Sequence of chain 3.C:
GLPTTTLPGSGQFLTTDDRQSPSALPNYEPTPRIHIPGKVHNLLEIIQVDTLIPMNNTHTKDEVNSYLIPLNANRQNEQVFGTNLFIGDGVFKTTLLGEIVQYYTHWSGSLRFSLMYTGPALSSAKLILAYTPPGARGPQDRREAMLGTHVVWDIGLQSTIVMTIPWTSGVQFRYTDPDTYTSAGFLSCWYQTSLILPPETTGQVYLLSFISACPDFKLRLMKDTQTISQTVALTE

Sequence of chain 3.A:
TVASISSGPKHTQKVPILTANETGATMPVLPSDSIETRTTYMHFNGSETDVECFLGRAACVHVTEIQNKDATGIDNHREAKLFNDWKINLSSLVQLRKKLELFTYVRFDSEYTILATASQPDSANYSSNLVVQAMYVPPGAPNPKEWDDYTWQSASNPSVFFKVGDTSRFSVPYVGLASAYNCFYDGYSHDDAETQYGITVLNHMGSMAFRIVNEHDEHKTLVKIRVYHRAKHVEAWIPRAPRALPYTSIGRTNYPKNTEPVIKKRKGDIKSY

The small molecule below binds the protein below.
Small molecule (SMILES): Cc1cc(CCCOc2c(Cl)cc(C3=NCCO3)cc2Cl)on1

Binding-site contacts:
Ligand atom CL2 contacts residue ILE104 of chain 3.A at 3.5 Å.
Ligand atom CL2 contacts residue MET224 of chain 3.A at 3.4 Å.
Ligand atom C5A contacts residue ALA150 of chain 3.A at 3.5 Å (hydrophobic).
Ligand atom N3A contacts residue PRO174 of chain 3.A at 3.3 Å (h-bond).
Ligand atom CL1 contacts residue LEU25 of chain 3.C at 3.7 Å.
Ligand atom CL2 contacts residue TYR128 of chain 3.A at 3.2 Å.
Ligand atom O1A contacts residue PHE186 of chain 3.A at 3.4 Å.
Ligand atom C5 contacts residue TYR128 of chain 3.A at 3.8 Å (hydrophobic).
Ligand atom C4A contacts residue SER175 of chain 3.A at 3.8 Å.
Ligand atom CL1 contacts residue VAL188 of chain 3.A at 3.7 Å.
Ligand atom O1 contacts residue ILE104 of chain 3.A at 3.4 Å.
Ligand atom C3B contacts residue PHE186 of chain 3.A at 3.9 Å (hydrophobic).
Ligand atom C4B contacts residue PHE186 of chain 3.A at 3.9 Å (hydrophobic).
Ligand atom N3A contacts residue ALA24 of chain 3.C at 3.8 Å.
Ligand atom C3C contacts residue TYR152 of chain 3.A at 3.8 Å (hydrophobic).
Ligand atom C1C contacts residue TYR128 of chain 3.A at 3.3 Å (hydrophobic).
Ligand atom O1A contacts residue MET224 of chain 3.A at 3.5 Å (h-bond).
Ligand atom N3A contacts residue TYR152 of chain 3.A at 4.0 Å.
Ligand atom C4 contacts residue LEU106 of chain 3.A at 3.9 Å (hydrophobic).
Ligand atom C3 contacts residue LEU106 of chain 3.A at 3.8 Å (hydrophobic).
Ligand atom C2B contacts residue MET224 of chain 3.A at 4.0 Å (hydrophobic).
Ligand atom C2A contacts residue PHE186 of chain 3.A at 3.8 Å (hydrophobic).
Ligand atom C2C contacts residue VAL191 of chain 3.A at 4.0 Å (hydrophobic).
Ligand atom O1B contacts residue VAL188 of chain 3.A at 3.7 Å.
Ligand atom CL1 contacts residue TYR152 of chain 3.A at 3.9 Å.
Ligand atom C31 contacts residue LEU106 of chain 3.A at 4.0 Å (hydrophobic).
Ligand atom C4A contacts residue PRO174 of chain 3.A at 3.0 Å (hydrophobic).
Ligand atom C3B contacts residue MET224 of chain 3.A at 3.6 Å (hydrophobic).
Ligand atom O1 contacts residue MET221 of chain 3.A at 3.5 Å (h-bond).
Ligand atom C2A contacts residue TYR152 of chain 3.A at 3.8 Å (hydrophobic).
Ligand atom C3C contacts residue ILE104 of chain 3.A at 3.7 Å (hydrophobic).
Ligand atom C5A contacts residue VAL176 of chain 3.A at 3.5 Å (hydrophobic).
Ligand atom N2 contacts residue MET221 of chain 3.A at 3.5 Å (h-bond).
Ligand atom C5B contacts residue TYR152 of chain 3.A at 3.7 Å (hydrophobic).
Ligand atom C1B contacts residue VAL188 of chain 3.A at 4.0 Å (hydrophobic).
Ligand atom C4A contacts residue ALA150 of chain 3.A at 4.0 Å (hydrophobic).
Ligand atom C2B contacts residue TYR128 of chain 3.A at 3.9 Å (hydrophobic).
Ligand atom C4B contacts residue TYR152 of chain 3.A at 3.6 Å (hydrophobic).
Ligand atom C6B contacts residue TYR152 of chain 3.A at 3.9 Å (hydrophobic).
Ligand atom C5A contacts residue PHE186 of chain 3.A at 4.0 Å (hydrophobic).

Sequence of chain 4.C:
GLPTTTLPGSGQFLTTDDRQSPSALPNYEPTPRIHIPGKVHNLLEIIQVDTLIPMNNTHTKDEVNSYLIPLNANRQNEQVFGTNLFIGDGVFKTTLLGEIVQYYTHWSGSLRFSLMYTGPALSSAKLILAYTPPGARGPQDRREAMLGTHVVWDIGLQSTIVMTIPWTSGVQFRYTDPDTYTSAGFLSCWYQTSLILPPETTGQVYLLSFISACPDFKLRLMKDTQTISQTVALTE